Binding-site contacts:
Ligand atom C8 contacts residue PHE35 of chain 1.B at 3.3 Å (hydrophobic).
Ligand atom C2 contacts residue TYR38 of chain 1.B at 3.9 Å (hydrophobic).
Ligand atom C9 contacts residue THR56 of chain 1.B at 3.1 Å.
Ligand atom C3 contacts residue HIS55 of chain 1.B at 2.7 Å.
Ligand atom C contacts residue HEM1 of chain 1.H at 2.7 Å.
Ligand atom C6 contacts residue VAL59 of chain 1.B at 3.7 Å (hydrophobic).
Ligand atom C contacts residue HIS55 of chain 1.B at 4.0 Å.
Ligand atom C2 contacts residue HEM1 of chain 1.H at 3.2 Å.
Ligand atom C8 contacts residue TYR38 of chain 1.B at 3.5 Å (hydrophobic).
Ligand atom C9 contacts residue HIS55 of chain 1.B at 4.3 Å.
Ligand atom C5 contacts residue PHE21 of chain 1.B at 4.1 Å (hydrophobic).
Ligand atom C4 contacts residue TYR38 of chain 1.B at 4.0 Å (hydrophobic).
Ligand atom C9 contacts residue TYR38 of chain 1.B at 2.7 Å (hydrophobic).
Ligand atom C3 contacts residue THR56 of chain 1.B at 3.2 Å.
Ligand atom C3 contacts residue TYR38 of chain 1.B at 4.0 Å (hydrophobic).
Ligand atom C8 contacts residue THR56 of chain 1.B at 4.4 Å.
Ligand atom C7 contacts residue TYR38 of chain 1.B at 3.5 Å (hydrophobic).
Ligand atom C5 contacts residue VAL59 of chain 1.B at 3.5 Å (hydrophobic).
Ligand atom C7 contacts residue PHE21 of chain 1.B at 3.6 Å (hydrophobic).
Ligand atom C9 contacts residue PHE21 of chain 1.B at 4.3 Å (hydrophobic).
Ligand atom C7 contacts residue PHE35 of chain 1.B at 3.8 Å (hydrophobic).
Ligand atom C1 contacts residue VAL59 of chain 1.B at 4.3 Å (hydrophobic).
Ligand atom C1 contacts residue HIS55 of chain 1.B at 3.7 Å.
Ligand atom C6 contacts residue HEM1 of chain 1.H at 2.9 Å.
Ligand atom C4 contacts residue HIS55 of chain 1.B at 3.9 Å.
Ligand atom C2 contacts residue HIS55 of chain 1.B at 2.5 Å.
Ligand atom C2 contacts residue THR56 of chain 1.B at 4.3 Å.
Ligand atom C9 contacts residue PHE52 of chain 1.B at 3.6 Å (hydrophobic).
Ligand atom C6 contacts residue PHE35 of chain 1.B at 3.6 Å (hydrophobic).
Ligand atom C4 contacts residue PHE35 of chain 1.B at 3.8 Å (hydrophobic).
Ligand atom C3 contacts residue VAL59 of chain 1.B at 3.9 Å (hydrophobic).
Ligand atom C8 contacts residue PHE21 of chain 1.B at 2.3 Å (hydrophobic).
Ligand atom C7 contacts residue THR56 of chain 1.B at 3.8 Å.
Ligand atom C5 contacts residue PHE35 of chain 1.B at 3.2 Å (hydrophobic).
Ligand atom C1 contacts residue PHE35 of chain 1.B at 4.4 Å (hydrophobic).
Ligand atom C5 contacts residue HEM1 of chain 1.H at 4.0 Å.
Ligand atom C4 contacts residue VAL59 of chain 1.B at 4.0 Å (hydrophobic).
Ligand atom C1 contacts residue HEM1 of chain 1.H at 3.3 Å.
Ligand atom C4 contacts residue PHE21 of chain 1.B at 4.3 Å (hydrophobic).
Ligand atom C4 contacts residue THR56 of chain 1.B at 4.1 Å.

Sequence of chain 1.B:
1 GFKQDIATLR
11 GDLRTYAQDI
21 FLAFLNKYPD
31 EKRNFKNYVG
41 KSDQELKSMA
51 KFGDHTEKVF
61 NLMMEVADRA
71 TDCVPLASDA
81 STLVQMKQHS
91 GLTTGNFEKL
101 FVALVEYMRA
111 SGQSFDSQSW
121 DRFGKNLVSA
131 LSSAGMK

This protein binds this small molecule.
Small molecule (SMILES): CC1=CCC(=C(C)C)CC1